Sequence of chain 1.A:
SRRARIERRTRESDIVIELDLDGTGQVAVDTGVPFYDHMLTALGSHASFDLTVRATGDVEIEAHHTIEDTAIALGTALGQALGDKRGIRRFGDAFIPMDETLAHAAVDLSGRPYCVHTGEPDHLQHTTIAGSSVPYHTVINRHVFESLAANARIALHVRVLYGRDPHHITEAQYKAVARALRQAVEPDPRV

Binding-site contacts:
Ligand atom N10 contacts residue GLU186 of chain 1.A at 3.9 Å.
Ligand atom C3 contacts residue MN1 of chain 1.C at 4.3 Å.
Ligand atom N11 contacts residue GLU186 of chain 1.A at 3.1 Å (salt-bridge).
Ligand atom C1 contacts residue HIS79 of chain 15.A at 3.1 Å.
Ligand atom C1 contacts residue HIS80 of chain 15.A at 3.7 Å.
Ligand atom N2 contacts residue GLU83 of chain 15.A at 3.1 Å (salt-bridge).
Ligand atom C1 contacts residue GLU83 of chain 15.A at 4.1 Å.
Ligand atom C1 contacts residue MET113 of chain 1.A at 3.5 Å (hydrophobic).
Ligand atom C4 contacts residue MET113 of chain 1.A at 4.3 Å (hydrophobic).
Ligand atom N11 contacts residue MET113 of chain 1.A at 3.5 Å.
Ligand atom C1 contacts residue HIS182 of chain 1.A at 3.5 Å.
Ligand atom N10 contacts residue MN1 of chain 1.C at 3.1 Å.
Ligand atom N6 contacts residue ASP84 of chain 15.A at 4.1 Å.
Ligand atom N6 contacts residue GLU27 of chain 15.A at 4.3 Å.
Ligand atom C1 contacts residue MN1 of chain 15.B at 3.2 Å.
Ligand atom N2 contacts residue MN1 of chain 15.B at 2.3 Å.
Ligand atom N2 contacts residue HIS79 of chain 15.A at 3.1 Å (h-bond).
Ligand atom C3 contacts residue HIS80 of chain 15.A at 4.2 Å.
Ligand atom N6 contacts residue HIS80 of chain 15.A at 4.0 Å.
Ligand atom C3 contacts residue MN1 of chain 15.B at 3.4 Å.
Ligand atom N2 contacts residue HIS80 of chain 15.A at 4.3 Å.
Ligand atom N11 contacts residue HIS182 of chain 1.A at 3.1 Å (h-bond).
Ligand atom C3 contacts residue GLU83 of chain 15.A at 3.5 Å.
Ligand atom N10 contacts residue HIS80 of chain 15.A at 3.4 Å (h-bond).
Ligand atom O9 contacts residue ARG127 of chain 10.A at 3.0 Å (salt-bridge).
Ligand atom N2 contacts residue HIS183 of chain 1.A at 3.5 Å (h-bond).
Ligand atom C1 contacts residue HIS183 of chain 1.A at 3.7 Å.
Ligand atom C4 contacts residue MN1 of chain 15.B at 3.9 Å.
Ligand atom C5 contacts residue ARG127 of chain 10.A at 3.5 Å.
Ligand atom C7 contacts residue ARG127 of chain 10.A at 3.7 Å.
Ligand atom N11 contacts residue MN1 of chain 1.C at 2.2 Å.
Ligand atom C3 contacts residue MET113 of chain 1.A at 3.5 Å (hydrophobic).
Ligand atom O9 contacts residue MET113 of chain 1.A at 4.3 Å.
Ligand atom N10 contacts residue MET113 of chain 1.A at 3.5 Å.
Ligand atom C1 contacts residue MN1 of chain 1.C at 3.3 Å.
Ligand atom C4 contacts residue GLU83 of chain 15.A at 3.4 Å.
Ligand atom C4 contacts residue ARG127 of chain 10.A at 3.3 Å.
Ligand atom N2 contacts residue MET113 of chain 1.A at 3.5 Å.
Ligand atom N11 contacts residue HIS80 of chain 15.A at 3.0 Å (h-bond).
Ligand atom C1 contacts residue GLU186 of chain 1.A at 4.0 Å.

Sequence of chain 15.A:
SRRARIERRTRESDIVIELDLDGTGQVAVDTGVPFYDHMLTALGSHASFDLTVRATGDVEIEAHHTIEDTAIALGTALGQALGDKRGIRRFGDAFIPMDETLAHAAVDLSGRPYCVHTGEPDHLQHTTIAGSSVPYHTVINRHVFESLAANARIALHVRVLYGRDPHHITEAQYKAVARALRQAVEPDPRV

Sequence of chain 10.A:
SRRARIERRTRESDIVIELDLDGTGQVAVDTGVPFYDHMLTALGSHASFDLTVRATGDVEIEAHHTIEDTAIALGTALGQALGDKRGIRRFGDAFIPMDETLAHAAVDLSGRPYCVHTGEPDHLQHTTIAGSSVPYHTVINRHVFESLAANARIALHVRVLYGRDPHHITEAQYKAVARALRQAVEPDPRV

The small molecule below binds the protein below.
Small molecule (SMILES): N[C@@H](Cc1nnc[nH]1)C(=O)O